The protein below binds the small molecule below.
Small molecule (SMILES): C[C@]12CC[C@@H]3c4ccc(O)cc4CC[C@H]3[C@@H]1C[C@H](CCCCCCCCC(=O)OC[C@H]1O[C@@H](n3cnc4c(N)ncnc43)[C@H](O)[C@@H]1O)[C@@H]2O

Binding-site contacts:
Ligand atom O33 contacts residue GLY9 of chain 1.A at 3.2 Å (h-bond).
Ligand atom C18 contacts residue SER142 of chain 1.A at 3.1 Å.
Ligand atom C17 contacts residue GOL1 of chain 1.C at 3.0 Å.
Ligand atom C4 contacts residue HIS221 of chain 1.A at 3.2 Å.
Ligand atom O3 contacts residue GLU282 of chain 1.A at 3.5 Å.
Ligand atom C36 contacts residue GLY92 of chain 1.A at 3.1 Å.
Ligand atom C21 contacts residue TYR155 of chain 1.A at 3.3 Å (hydrophobic).
Ligand atom N41 contacts residue ASP65 of chain 1.A at 3.3 Å.
Ligand atom O33 contacts residue SER11 of chain 1.A at 2.7 Å (h-bond).
Ligand atom C34 contacts residue GLY9 of chain 1.A at 3.4 Å.
Ligand atom N46 contacts residue ASP65 of chain 1.A at 2.7 Å (salt-bridge).
Ligand atom O34 contacts residue ALA91 of chain 1.A at 3.4 Å.
Ligand atom C27 contacts residue LEU93 of chain 1.A at 3.4 Å (hydrophobic).
Ligand atom C16 contacts residue GOL1 of chain 1.C at 3.2 Å.
Ligand atom O17 contacts residue SER142 of chain 1.A at 2.5 Å (h-bond).
Ligand atom C42 contacts residue LEU64 of chain 1.A at 3.1 Å (hydrophobic).
Ligand atom C1 contacts residue PHE259 of chain 1.A at 3.1 Å (hydrophobic).
Ligand atom C6 contacts residue TYR218 of chain 1.A at 3.1 Å (hydrophobic).
Ligand atom O32 contacts residue SER11 of chain 1.A at 3.0 Å (h-bond).
Ligand atom O17 contacts residue TYR155 of chain 1.A at 2.9 Å (h-bond).
Ligand atom C3 contacts residue HIS221 of chain 1.A at 3.2 Å.
Ligand atom N41 contacts residue LEU64 of chain 1.A at 3.5 Å (h-bond).
Ligand atom N46 contacts residue ARG37 of chain 1.A at 3.2 Å.
Ligand atom O3 contacts residue MET279 of chain 1.A at 3.4 Å (h-bond).
Ligand atom O34 contacts residue GLY92 of chain 1.A at 2.9 Å (h-bond).
Ligand atom O32 contacts residue MET193 of chain 1.A at 3.1 Å.
Ligand atom O33 contacts residue SER12 of chain 1.A at 3.4 Å (h-bond).
Ligand atom C28 contacts residue GLY92 of chain 1.A at 3.0 Å.
Ligand atom O17 contacts residue GOL1 of chain 1.C at 2.9 Å (h-bond).
Ligand atom N46 contacts residue ARG67 of chain 1.A at 3.3 Å (salt-bridge).
Ligand atom N41 contacts residue VAL66 of chain 1.A at 2.9 Å (h-bond).
Ligand atom C27 contacts residue GLY94 of chain 1.A at 3.2 Å.
Ligand atom O35 contacts residue GLY92 of chain 1.A at 3.1 Å (h-bond).
Ligand atom C31 contacts residue GLY9 of chain 1.A at 3.5 Å.
Ligand atom C46 contacts residue ARG37 of chain 1.A at 3.2 Å.
Ligand atom O3 contacts residue HIS221 of chain 1.A at 2.5 Å (h-bond).
Ligand atom N41 contacts residue ARG37 of chain 1.A at 3.4 Å.
Ligand atom C48 contacts residue GLY92 of chain 1.A at 3.2 Å.
Ligand atom N43 contacts residue ALA91 of chain 1.A at 3.3 Å.
Ligand atom C26 contacts residue PHE192 of chain 1.A at 3.4 Å (hydrophobic).

Sequence of chain 1.A:
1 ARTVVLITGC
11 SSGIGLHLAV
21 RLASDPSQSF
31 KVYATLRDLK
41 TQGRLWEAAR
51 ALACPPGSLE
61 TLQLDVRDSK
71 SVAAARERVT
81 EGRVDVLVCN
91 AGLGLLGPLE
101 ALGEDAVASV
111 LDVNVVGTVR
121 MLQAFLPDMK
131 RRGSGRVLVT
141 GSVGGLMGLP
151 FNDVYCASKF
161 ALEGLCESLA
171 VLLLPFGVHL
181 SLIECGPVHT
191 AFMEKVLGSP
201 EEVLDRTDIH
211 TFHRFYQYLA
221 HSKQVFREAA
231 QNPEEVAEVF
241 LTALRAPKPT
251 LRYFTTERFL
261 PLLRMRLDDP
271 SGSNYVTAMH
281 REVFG